The protein below binds the small molecule below.
Small molecule (SMILES): CC(=O)N[C@@H]1[C@@H](O)[C@H](O)[C@@H](CO)O[C@H]1O

Binding-site contacts:
Ligand atom O7 contacts residue ASN258 of chain 1.A at 3.0 Å (h-bond).
Ligand atom O5 contacts residue GLN255 of chain 1.A at 3.5 Å.
Ligand atom O6 contacts residue VAL261 of chain 1.A at 3.2 Å.
Ligand atom O6 contacts residue ILE266 of chain 1.A at 3.5 Å.
Ligand atom C2 contacts residue SER260 of chain 1.A at 3.9 Å.
Ligand atom O6 contacts residue SER260 of chain 1.A at 3.9 Å.
Ligand atom C1 contacts residue SER260 of chain 1.A at 3.5 Å.
Ligand atom C4 contacts residue SER260 of chain 1.A at 4.1 Å.
Ligand atom O5 contacts residue ASN258 of chain 1.A at 2.4 Å (h-bond).
Ligand atom C5 contacts residue SER260 of chain 1.A at 3.2 Å.
Ligand atom C3 contacts residue ASN258 of chain 1.A at 3.8 Å.
Ligand atom C5 contacts residue GLN255 of chain 1.A at 4.2 Å.
Ligand atom C5 contacts residue ASN258 of chain 1.A at 3.7 Å.
Ligand atom N2 contacts residue SER260 of chain 1.A at 3.6 Å.
Ligand atom C3 contacts residue SER260 of chain 1.A at 3.8 Å.
Ligand atom O5 contacts residue VAL261 of chain 1.A at 4.5 Å.
Ligand atom C6 contacts residue SER260 of chain 1.A at 4.1 Å.
Ligand atom C6 contacts residue GLY262 of chain 1.A at 4.4 Å.
Ligand atom N2 contacts residue ASN258 of chain 1.A at 2.9 Å (h-bond).
Ligand atom O4 contacts residue SER260 of chain 1.A at 4.3 Å.
Ligand atom C1 contacts residue ASN258 of chain 1.A at 1.4 Å.
Ligand atom C5 contacts residue VAL261 of chain 1.A at 4.3 Å (hydrophobic).
Ligand atom C7 contacts residue SER260 of chain 1.A at 4.5 Å.
Ligand atom C6 contacts residue VAL261 of chain 1.A at 4.3 Å (hydrophobic).
Ligand atom C4 contacts residue ASN258 of chain 1.A at 4.2 Å.
Ligand atom C1 contacts residue GLN255 of chain 1.A at 4.5 Å.
Ligand atom C7 contacts residue ASN258 of chain 1.A at 3.1 Å.
Ligand atom C6 contacts residue GLN255 of chain 1.A at 3.5 Å.
Ligand atom O6 contacts residue GLY262 of chain 1.A at 3.5 Å (h-bond).
Ligand atom C4 contacts residue GLN255 of chain 1.A at 4.4 Å.
Ligand atom O6 contacts residue GLN255 of chain 1.A at 3.0 Å (h-bond).
Ligand atom O5 contacts residue SER260 of chain 1.A at 3.7 Å.
Ligand atom C8 contacts residue ASN258 of chain 1.A at 4.3 Å.
Ligand atom C2 contacts residue ASN258 of chain 1.A at 2.5 Å.
Ligand atom C6 contacts residue ILE266 of chain 1.A at 4.5 Å (hydrophobic).

Sequence of chain 1.A:
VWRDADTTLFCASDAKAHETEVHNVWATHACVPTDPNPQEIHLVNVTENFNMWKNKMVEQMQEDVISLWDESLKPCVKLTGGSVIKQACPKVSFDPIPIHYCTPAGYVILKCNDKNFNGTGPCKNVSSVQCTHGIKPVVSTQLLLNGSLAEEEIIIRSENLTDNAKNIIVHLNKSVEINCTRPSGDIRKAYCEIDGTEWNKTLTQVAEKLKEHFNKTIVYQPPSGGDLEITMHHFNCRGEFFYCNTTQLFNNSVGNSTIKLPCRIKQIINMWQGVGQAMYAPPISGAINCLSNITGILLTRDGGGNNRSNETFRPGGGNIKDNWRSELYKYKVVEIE